Sequence of chain 1.A:
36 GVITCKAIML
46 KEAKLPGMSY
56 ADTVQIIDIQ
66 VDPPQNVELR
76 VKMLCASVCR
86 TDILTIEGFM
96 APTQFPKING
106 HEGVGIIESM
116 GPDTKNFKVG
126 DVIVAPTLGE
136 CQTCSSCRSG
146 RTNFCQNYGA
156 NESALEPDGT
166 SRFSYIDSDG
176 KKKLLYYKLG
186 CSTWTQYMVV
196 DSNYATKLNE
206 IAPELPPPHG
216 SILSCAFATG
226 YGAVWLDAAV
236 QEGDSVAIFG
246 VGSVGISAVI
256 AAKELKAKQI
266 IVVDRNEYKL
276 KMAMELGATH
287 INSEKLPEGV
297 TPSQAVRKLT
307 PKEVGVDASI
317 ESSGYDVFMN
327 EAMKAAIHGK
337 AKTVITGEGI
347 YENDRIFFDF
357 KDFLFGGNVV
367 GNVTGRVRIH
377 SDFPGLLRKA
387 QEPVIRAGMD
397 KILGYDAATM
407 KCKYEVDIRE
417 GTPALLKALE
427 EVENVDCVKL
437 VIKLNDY

A protein and the small-molecule ligand that binds it are described below.
Small molecule (SMILES): CC[C@@](C)(O)C#N

Sequence of chain 1.B:
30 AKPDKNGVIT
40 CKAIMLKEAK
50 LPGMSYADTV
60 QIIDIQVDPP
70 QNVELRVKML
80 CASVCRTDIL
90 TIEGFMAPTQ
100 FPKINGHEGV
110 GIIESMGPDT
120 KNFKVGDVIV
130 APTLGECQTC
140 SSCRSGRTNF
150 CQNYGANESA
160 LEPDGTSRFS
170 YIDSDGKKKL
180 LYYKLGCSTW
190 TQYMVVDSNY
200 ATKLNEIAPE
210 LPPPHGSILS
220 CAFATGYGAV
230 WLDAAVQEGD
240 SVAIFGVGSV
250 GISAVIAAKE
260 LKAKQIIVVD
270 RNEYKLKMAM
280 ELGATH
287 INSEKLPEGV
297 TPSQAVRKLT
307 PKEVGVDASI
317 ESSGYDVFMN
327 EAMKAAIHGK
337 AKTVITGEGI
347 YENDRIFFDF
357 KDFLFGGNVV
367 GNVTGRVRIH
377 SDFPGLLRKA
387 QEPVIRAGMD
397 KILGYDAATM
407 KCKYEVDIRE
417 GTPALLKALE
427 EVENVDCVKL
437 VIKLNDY

Binding-site contacts:
Ligand atom C5 contacts residue NAD1 of chain 1.E at 3.8 Å.
Ligand atom C5 contacts residue CYS220 of chain 1.A at 4.4 Å (hydrophobic).
Ligand atom C2 contacts residue THR132 of chain 1.A at 3.3 Å.
Ligand atom N1 contacts residue CYS220 of chain 1.A at 3.6 Å (h-bond).
Ligand atom O1 contacts residue PHE361 of chain 1.B at 4.5 Å.
Ligand atom C5 contacts residue ZN1 of chain 1.G at 3.3 Å.
Ligand atom N1 contacts residue ZN1 of chain 1.G at 2.2 Å.
Ligand atom C1 contacts residue HIS106 of chain 1.A at 3.6 Å.
Ligand atom N1 contacts residue GLU344 of chain 1.A at 3.4 Å (salt-bridge).
Ligand atom C5 contacts residue HIS106 of chain 1.A at 3.7 Å.
Ligand atom C4 contacts residue LEU360 of chain 1.B at 4.2 Å (hydrophobic).
Ligand atom C1 contacts residue THR132 of chain 1.A at 3.4 Å.
Ligand atom C1 contacts residue LYS183 of chain 1.A at 4.1 Å.
Ligand atom C1 contacts residue LEU184 of chain 1.A at 3.7 Å (hydrophobic).
Ligand atom N1 contacts residue NAD1 of chain 1.E at 3.3 Å.
Ligand atom C4 contacts residue GLU344 of chain 1.A at 3.4 Å.
Ligand atom N1 contacts residue CYS84 of chain 1.A at 3.7 Å.
Ligand atom C5 contacts residue THR86 of chain 1.A at 3.8 Å.
Ligand atom O1 contacts residue THR86 of chain 1.A at 3.4 Å.
Ligand atom C4 contacts residue NAD1 of chain 1.E at 3.4 Å.
Ligand atom C3 contacts residue GLU344 of chain 1.A at 3.4 Å.
Ligand atom N1 contacts residue HIS106 of chain 1.A at 3.1 Å (h-bond).
Ligand atom N1 contacts residue THR86 of chain 1.A at 3.5 Å (h-bond).
Ligand atom O1 contacts residue GLU344 of chain 1.A at 2.7 Å (salt-bridge).
Ligand atom C5 contacts residue GLU344 of chain 1.A at 3.2 Å.
Ligand atom C3 contacts residue NAD1 of chain 1.E at 4.3 Å.
Ligand atom C2 contacts residue LEU184 of chain 1.A at 4.2 Å (hydrophobic).
Ligand atom C4 contacts residue VAL369 of chain 1.A at 4.1 Å (hydrophobic).
Ligand atom C4 contacts residue PHE361 of chain 1.B at 4.1 Å (hydrophobic).
Ligand atom C3 contacts residue THR86 of chain 1.A at 4.2 Å.